A protein and the small-molecule ligand that binds it are described below.
Small molecule (SMILES): C[C@H](NC(=O)C(Cc1ccccc1)C(=O)NO)C(=O)NCC(=O)Nc1ccc([N+](=O)[O-])cc1

Sequence of chain 1.A:
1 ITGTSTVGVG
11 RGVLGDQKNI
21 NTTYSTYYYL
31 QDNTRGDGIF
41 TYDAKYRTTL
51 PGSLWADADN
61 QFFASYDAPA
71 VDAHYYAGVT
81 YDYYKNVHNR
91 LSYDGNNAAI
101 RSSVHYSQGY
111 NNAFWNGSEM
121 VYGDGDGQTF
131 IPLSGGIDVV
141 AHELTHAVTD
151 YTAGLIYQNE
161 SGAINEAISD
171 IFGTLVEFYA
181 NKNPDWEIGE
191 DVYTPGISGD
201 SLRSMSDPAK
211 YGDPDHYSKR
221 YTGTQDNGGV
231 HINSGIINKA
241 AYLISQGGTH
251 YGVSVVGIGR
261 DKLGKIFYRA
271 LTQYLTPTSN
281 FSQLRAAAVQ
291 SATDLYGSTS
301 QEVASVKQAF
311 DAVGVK

Binding-site contacts:
Ligand atom CE2 contacts residue VAL139 of chain 1.A at 3.8 Å (hydrophobic).
Ligand atom C1 contacts residue ZN1 of chain 1.F at 3.0 Å.
Ligand atom OH1 contacts residue HIS142 of chain 1.A at 3.5 Å (h-bond).
Ligand atom CD1 contacts residue LEU133 of chain 1.A at 3.7 Å (hydrophobic).
Ligand atom C2 contacts residue ASN112 of chain 1.A at 3.8 Å.
Ligand atom CE2 contacts residue LEU202 of chain 1.A at 3.7 Å (hydrophobic).
Ligand atom C1 contacts residue HIS142 of chain 1.A at 3.8 Å.
Ligand atom CE1 contacts residue PHE130 of chain 1.A at 3.6 Å (hydrophobic).
Ligand atom N1 contacts residue ALA113 of chain 1.A at 3.3 Å (h-bond).
Ligand atom N1 contacts residue ZN1 of chain 1.F at 3.2 Å.
Ligand atom N3 contacts residue ASN112 of chain 1.A at 3.0 Å (h-bond).
Ligand atom C1 contacts residue HIS231 of chain 1.A at 3.7 Å.
Ligand atom OH1 contacts residue ZN1 of chain 1.F at 2.3 Å.
Ligand atom O3 contacts residue ASN112 of chain 1.A at 3.8 Å.
Ligand atom O2 contacts residue ARG203 of chain 1.A at 2.5 Å (salt-bridge).
Ligand atom N1 contacts residue GLU143 of chain 1.A at 2.9 Å (salt-bridge).
Ligand atom O1 contacts residue HIS231 of chain 1.A at 2.9 Å (h-bond).
Ligand atom CZ2 contacts residue VAL139 of chain 1.A at 3.4 Å (hydrophobic).
Ligand atom CA4 contacts residue HIS231 of chain 1.A at 3.5 Å.
Ligand atom CA2 contacts residue ASN112 of chain 1.A at 3.5 Å.
Ligand atom CB2 contacts residue ASN112 of chain 1.A at 3.1 Å.
Ligand atom CD2 contacts residue ARG203 of chain 1.A at 3.8 Å.
Ligand atom C2 contacts residue HIS231 of chain 1.A at 3.6 Å.
Ligand atom O1 contacts residue HIS142 of chain 1.A at 3.2 Å (h-bond).
Ligand atom CE1 contacts residue LEU133 of chain 1.A at 3.6 Å (hydrophobic).
Ligand atom CE2 contacts residue ILE188 of chain 1.A at 3.6 Å (hydrophobic).
Ligand atom CE1 contacts residue VAL139 of chain 1.A at 3.8 Å (hydrophobic).
Ligand atom CA4 contacts residue ASP226 of chain 1.A at 3.0 Å.
Ligand atom O2 contacts residue HIS231 of chain 1.A at 3.2 Å.
Ligand atom CB2 contacts residue ALA113 of chain 1.A at 3.9 Å (hydrophobic).
Ligand atom O3 contacts residue HIS231 of chain 1.A at 3.5 Å (h-bond).
Ligand atom O1 contacts residue GLU166 of chain 1.A at 3.0 Å (salt-bridge).
Ligand atom CZ2 contacts residue LEU202 of chain 1.A at 3.4 Å (hydrophobic).
Ligand atom OH1 contacts residue GLU143 of chain 1.A at 2.7 Å (salt-bridge).
Ligand atom C2 contacts residue ARG203 of chain 1.A at 3.7 Å.
Ligand atom CE1 contacts residue LEU202 of chain 1.A at 3.5 Å (hydrophobic).
Ligand atom C4 contacts residue ASP226 of chain 1.A at 3.6 Å.
Ligand atom CD1 contacts residue LEU202 of chain 1.A at 3.7 Å (hydrophobic).
Ligand atom O1 contacts residue ZN1 of chain 1.F at 2.1 Å.
Ligand atom OH1 contacts residue HIS146 of chain 1.A at 3.0 Å (h-bond).